Sequence of chain 1.A:
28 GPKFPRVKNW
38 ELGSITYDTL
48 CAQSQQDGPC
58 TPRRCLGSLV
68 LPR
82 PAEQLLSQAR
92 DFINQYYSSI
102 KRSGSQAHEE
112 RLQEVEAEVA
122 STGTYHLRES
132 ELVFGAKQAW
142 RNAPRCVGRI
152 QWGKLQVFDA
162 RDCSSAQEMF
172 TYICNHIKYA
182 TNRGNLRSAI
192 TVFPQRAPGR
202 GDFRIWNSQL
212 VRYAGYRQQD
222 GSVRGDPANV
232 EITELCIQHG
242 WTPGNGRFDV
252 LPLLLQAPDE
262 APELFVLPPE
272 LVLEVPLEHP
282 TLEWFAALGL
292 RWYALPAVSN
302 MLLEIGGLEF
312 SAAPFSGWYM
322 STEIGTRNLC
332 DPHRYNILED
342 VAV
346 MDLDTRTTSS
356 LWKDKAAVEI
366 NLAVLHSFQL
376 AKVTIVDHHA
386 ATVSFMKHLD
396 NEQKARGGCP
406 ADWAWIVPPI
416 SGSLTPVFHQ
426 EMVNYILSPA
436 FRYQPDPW

Binding-site contacts:
Ligand atom O06 contacts residue HIS424 of chain 1.B at 4.0 Å.
Ligand atom C08 contacts residue TRP408 of chain 1.B at 4.0 Å (hydrophobic).
Ligand atom N01 contacts residue TRP410 of chain 1.A at 3.2 Å.
Ligand atom C08 contacts residue PHE423 of chain 1.B at 3.9 Å (hydrophobic).
Ligand atom C04 contacts residue HEM1 of chain 1.D at 3.9 Å.
Ligand atom N02 contacts residue TRP410 of chain 1.A at 3.0 Å.
Ligand atom C04 contacts residue GOL1 of chain 1.G at 3.9 Å.
Ligand atom O04 contacts residue TRP410 of chain 1.A at 3.7 Å.
Ligand atom C06 contacts residue PHE423 of chain 1.B at 3.9 Å (hydrophobic).
Ligand atom C02 contacts residue TRP410 of chain 1.A at 3.0 Å (hydrophobic).
Ligand atom C09 contacts residue SER65 of chain 1.A at 3.5 Å.
Ligand atom C09 contacts residue TRP410 of chain 1.A at 4.0 Å (hydrophobic).
Ligand atom C07 contacts residue SER65 of chain 1.A at 3.9 Å.
Ligand atom O06 contacts residue TRP37 of chain 1.B at 3.9 Å.
Ligand atom C07 contacts residue PHE423 of chain 1.B at 3.9 Å (hydrophobic).
Ligand atom C4A contacts residue ARG328 of chain 1.A at 3.4 Å.
Ligand atom C07 contacts residue VAL67 of chain 1.A at 3.8 Å (hydrophobic).
Ligand atom N01 contacts residue ALA409 of chain 1.A at 3.6 Å (h-bond).
Ligand atom O06 contacts residue GOL1 of chain 1.G at 3.6 Å (h-bond).
Ligand atom N03 contacts residue ARG328 of chain 1.A at 3.4 Å (salt-bridge).
Ligand atom C01 contacts residue TRP410 of chain 1.A at 3.5 Å (hydrophobic).
Ligand atom N05 contacts residue GOL1 of chain 1.G at 3.4 Å (h-bond).
Ligand atom C4A contacts residue TRP410 of chain 1.A at 3.7 Å (hydrophobic).
Ligand atom C04 contacts residue ARG328 of chain 1.A at 3.0 Å.
Ligand atom N10 contacts residue ALA409 of chain 1.A at 3.3 Å (h-bond).
Ligand atom C4A contacts residue GOL1 of chain 1.G at 4.0 Å.
Ligand atom O04 contacts residue GOL1 of chain 1.G at 3.1 Å (h-bond).
Ligand atom C11 contacts residue PHE423 of chain 1.B at 3.1 Å (hydrophobic).
Ligand atom N05 contacts residue ARG328 of chain 1.A at 3.8 Å.
Ligand atom C02 contacts residue HEM1 of chain 1.D at 3.2 Å.
Ligand atom N03 contacts residue HEM1 of chain 1.D at 2.8 Å (h-bond).
Ligand atom N03 contacts residue TRP410 of chain 1.A at 3.2 Å.
Ligand atom N10 contacts residue TRP410 of chain 1.A at 3.7 Å.
Ligand atom C06 contacts residue VAL67 of chain 1.A at 3.9 Å (hydrophobic).
Ligand atom O04 contacts residue ARG328 of chain 1.A at 3.0 Å (salt-bridge).
Ligand atom C04 contacts residue TRP410 of chain 1.A at 3.5 Å (hydrophobic).
Ligand atom N02 contacts residue HEM1 of chain 1.D at 2.9 Å (h-bond).
Ligand atom C11 contacts residue TRP408 of chain 1.B at 3.2 Å (hydrophobic).
Ligand atom C01 contacts residue ALA409 of chain 1.A at 3.9 Å (hydrophobic).
Ligand atom C08 contacts residue SER65 of chain 1.A at 3.1 Å.

The small molecule below binds the protein below.
Small molecule (SMILES): CC12CCCC(=O)C1=Nc1c(nc(N)[nH]c1=O)N2

Sequence of chain 1.B:
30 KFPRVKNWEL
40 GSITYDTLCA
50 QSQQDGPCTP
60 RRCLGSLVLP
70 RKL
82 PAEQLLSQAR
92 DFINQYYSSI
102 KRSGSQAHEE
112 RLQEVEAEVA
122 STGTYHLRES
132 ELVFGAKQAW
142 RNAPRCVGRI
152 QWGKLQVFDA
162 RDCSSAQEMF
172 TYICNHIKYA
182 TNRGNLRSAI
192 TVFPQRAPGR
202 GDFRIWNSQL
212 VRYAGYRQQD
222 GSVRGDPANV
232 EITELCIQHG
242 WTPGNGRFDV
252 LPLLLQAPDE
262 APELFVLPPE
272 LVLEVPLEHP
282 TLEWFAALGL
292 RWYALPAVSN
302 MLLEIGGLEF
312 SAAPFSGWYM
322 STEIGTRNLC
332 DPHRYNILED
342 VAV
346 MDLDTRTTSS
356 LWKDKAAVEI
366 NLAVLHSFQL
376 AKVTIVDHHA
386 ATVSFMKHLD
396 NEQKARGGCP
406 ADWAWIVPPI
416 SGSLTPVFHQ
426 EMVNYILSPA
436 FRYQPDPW